Sequence of chain 1.A:
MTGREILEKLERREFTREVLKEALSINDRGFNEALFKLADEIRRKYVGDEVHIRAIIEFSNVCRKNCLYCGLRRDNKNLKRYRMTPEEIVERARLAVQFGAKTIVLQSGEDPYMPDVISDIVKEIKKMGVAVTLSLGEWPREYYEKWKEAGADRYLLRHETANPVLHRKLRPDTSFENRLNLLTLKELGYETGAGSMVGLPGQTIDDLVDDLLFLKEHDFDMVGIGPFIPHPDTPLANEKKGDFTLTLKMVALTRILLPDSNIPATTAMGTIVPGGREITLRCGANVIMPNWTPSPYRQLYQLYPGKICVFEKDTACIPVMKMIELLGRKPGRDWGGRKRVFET

The small molecule below binds the protein below.
Small molecule (SMILES): C[C@H](CCC(=O)NCCC[N+](C)(C)CC(O)CS(=O)(=O)O)[C@H]1CC[C@H]2[C@@H]3[C@H](O)C[C@@H]4C[C@H](O)CC[C@]4(C)[C@H]3C[C@H](O)[C@]12C

Binding-site contacts:
Ligand atom C1 contacts residue ARG284 of chain 1.A at 3.6 Å.
Ligand atom O2 contacts residue PHE36 of chain 1.A at 4.2 Å.
Ligand atom C13 contacts residue ARG284 of chain 1.A at 3.3 Å.
Ligand atom O2 contacts residue ARG284 of chain 1.A at 4.0 Å.
Ligand atom O1 contacts residue 1N71 of chain 1.G at 3.8 Å.
Ligand atom C10 contacts residue 1N71 of chain 1.G at 4.2 Å.
Ligand atom C14 contacts residue PHE36 of chain 1.A at 4.1 Å (hydrophobic).
Ligand atom C13 contacts residue LYS37 of chain 1.A at 4.2 Å.
Ligand atom C12 contacts residue ASP40 of chain 1.A at 3.6 Å.
Ligand atom C17 contacts residue GLU33 of chain 1.A at 4.1 Å.
Ligand atom C22 contacts residue 1N71 of chain 1.G at 4.1 Å.
Ligand atom C11 contacts residue 1N71 of chain 1.F at 4.0 Å.
Ligand atom C1 contacts residue CYS285 of chain 1.A at 4.3 Å (hydrophobic).
Ligand atom C13 contacts residue ASP40 of chain 1.A at 3.5 Å.
Ligand atom C15 contacts residue CYS285 of chain 1.A at 4.4 Å (hydrophobic).
Ligand atom O2 contacts residue ASP40 of chain 1.A at 2.8 Å (salt-bridge).
Ligand atom C16 contacts residue PHE36 of chain 1.A at 4.0 Å (hydrophobic).
Ligand atom C3 contacts residue ARG284 of chain 1.A at 4.5 Å.
Ligand atom C24 contacts residue 1N71 of chain 1.G at 4.2 Å.
Ligand atom C16 contacts residue GLU33 of chain 1.A at 4.1 Å.
Ligand atom O3 contacts residue GLU33 of chain 1.A at 4.3 Å.
Ligand atom C14 contacts residue LYS37 of chain 1.A at 4.0 Å.
Ligand atom C14 contacts residue GLU33 of chain 1.A at 4.3 Å.
Ligand atom N1 contacts residue 1N71 of chain 1.G at 4.1 Å.
Ligand atom C13 contacts residue PHE36 of chain 1.A at 4.2 Å (hydrophobic).
Ligand atom O2 contacts residue LYS37 of chain 1.A at 3.4 Å.
Ligand atom C15 contacts residue PHE36 of chain 1.A at 3.8 Å (hydrophobic).
Ligand atom O4 contacts residue ARG284 of chain 1.A at 4.3 Å.
Ligand atom C12 contacts residue ARG284 of chain 1.A at 3.4 Å.
Ligand atom C10 contacts residue 1N71 of chain 1.F at 4.1 Å.
Ligand atom C18 contacts residue 1N71 of chain 1.F at 4.5 Å.
Ligand atom C11 contacts residue CYS285 of chain 1.A at 4.1 Å (hydrophobic).
Ligand atom C7 contacts residue GLU33 of chain 1.A at 4.3 Å.